A protein and the small-molecule ligand that binds it are described below.
Small molecule (SMILES): CNC(=O)[C@H]1[C@H](C(=O)N[C@H](C(=O)N[C@@H](CC(N)=O)C(N)=O)C(C)C)[C@H]1c1ccc(OP(=O)(O)O)cc1

Sequence of chain 1.A:
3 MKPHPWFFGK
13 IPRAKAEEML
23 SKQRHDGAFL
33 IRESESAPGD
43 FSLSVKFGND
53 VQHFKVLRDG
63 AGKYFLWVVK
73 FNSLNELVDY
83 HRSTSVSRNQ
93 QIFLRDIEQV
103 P

Binding-site contacts:
Ligand atom CAH contacts residue HIS55 of chain 1.A at 3.6 Å.
Ligand atom CAW contacts residue PHE56 of chain 1.A at 3.5 Å (hydrophobic).
Ligand atom OAM contacts residue TRP69 of chain 1.A at 3.6 Å.
Ligand atom OBE contacts residue SER44 of chain 1.A at 3.0 Å (h-bond).
Ligand atom CBC contacts residue SER38 of chain 1.A at 3.6 Å.
Ligand atom NAR contacts residue LYS57 of chain 1.A at 2.9 Å (salt-bridge).
Ligand atom OBH contacts residue SER36 of chain 1.A at 3.2 Å (h-bond).
Ligand atom OAS contacts residue LYS57 of chain 1.A at 2.8 Å (salt-bridge).
Ligand atom OBH contacts residue ARG34 of chain 1.A at 2.7 Å (salt-bridge).
Ligand atom OBI contacts residue ARG34 of chain 1.A at 2.7 Å (salt-bridge).
Ligand atom CAG contacts residue HIS55 of chain 1.A at 3.3 Å.
Ligand atom PBF contacts residue ARG34 of chain 1.A at 3.7 Å.
Ligand atom OBG contacts residue SER38 of chain 1.A at 2.5 Å (h-bond).
Ligand atom NAR contacts residue LEU68 of chain 1.A at 2.9 Å (h-bond).
Ligand atom CAY contacts residue GLN54 of chain 1.A at 3.5 Å.
Ligand atom CAX contacts residue PHE56 of chain 1.A at 3.5 Å (hydrophobic).
Ligand atom OAD contacts residue ARG15 of chain 1.A at 2.6 Å (salt-bridge).
Ligand atom OBE contacts residue SER38 of chain 1.A at 3.5 Å (h-bond).
Ligand atom OBH contacts residue SER44 of chain 1.A at 2.8 Å (h-bond).
Ligand atom CBK contacts residue HIS55 of chain 1.A at 3.6 Å.
Ligand atom CAQ contacts residue LYS57 of chain 1.A at 3.5 Å.
Ligand atom OBH contacts residue GLU37 of chain 1.A at 3.0 Å (salt-bridge).
Ligand atom CAP contacts residue LEU68 of chain 1.A at 3.5 Å (hydrophobic).
Ligand atom CAQ contacts residue LEU68 of chain 1.A at 3.7 Å (hydrophobic).
Ligand atom CAP contacts residue TRP69 of chain 1.A at 3.5 Å (hydrophobic).
Ligand atom CAA contacts residue ARG15 of chain 1.A at 3.3 Å.
Ligand atom CBB contacts residue LYS57 of chain 1.A at 3.5 Å.
Ligand atom OAS contacts residue PHE56 of chain 1.A at 3.3 Å.
Ligand atom PBF contacts residue SER38 of chain 1.A at 3.5 Å.
Ligand atom CBK contacts residue LYS57 of chain 1.A at 3.5 Å.
Ligand atom CBJ contacts residue LYS57 of chain 1.A at 3.6 Å.
Ligand atom NAJ contacts residue HIS55 of chain 1.A at 2.9 Å (h-bond).
Ligand atom CBD contacts residue ARG15 of chain 1.A at 3.8 Å.
Ligand atom OBG contacts residue GLU37 of chain 1.A at 3.7 Å.
Ligand atom CAY contacts residue HIS55 of chain 1.A at 3.7 Å.
Ligand atom CAO contacts residue TRP69 of chain 1.A at 3.6 Å (hydrophobic).
Ligand atom CAC contacts residue ARG15 of chain 1.A at 3.6 Å.
Ligand atom CBC contacts residue ARG15 of chain 1.A at 3.8 Å.
Ligand atom OBI contacts residue ARG15 of chain 1.A at 2.7 Å (salt-bridge).
Ligand atom PBF contacts residue SER44 of chain 1.A at 3.5 Å.